Sequence of chain 11.A:
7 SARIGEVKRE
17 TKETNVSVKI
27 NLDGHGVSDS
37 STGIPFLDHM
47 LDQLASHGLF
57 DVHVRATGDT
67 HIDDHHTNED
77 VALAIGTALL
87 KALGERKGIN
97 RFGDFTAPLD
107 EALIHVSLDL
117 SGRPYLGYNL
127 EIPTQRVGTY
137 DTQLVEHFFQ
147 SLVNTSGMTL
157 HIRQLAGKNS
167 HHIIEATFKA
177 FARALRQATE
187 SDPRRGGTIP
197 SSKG

This small molecule binds to this protein.
Small molecule (SMILES): O=P(O)(O)C[C@@H](O)Cn1cncn1

Sequence of chain 10.A:
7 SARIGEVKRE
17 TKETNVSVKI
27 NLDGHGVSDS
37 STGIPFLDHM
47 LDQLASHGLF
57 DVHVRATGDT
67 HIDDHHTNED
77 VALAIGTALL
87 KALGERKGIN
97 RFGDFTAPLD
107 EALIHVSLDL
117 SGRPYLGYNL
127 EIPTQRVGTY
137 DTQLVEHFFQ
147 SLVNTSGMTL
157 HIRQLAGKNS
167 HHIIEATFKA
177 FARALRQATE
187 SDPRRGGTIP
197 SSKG

Binding-site contacts:
Ligand atom O13 contacts residue 5LD1 of chain 11.E at 0.7 Å (h-bond).
Ligand atom O12 contacts residue SER197 of chain 11.A at 2.6 Å (h-bond).
Ligand atom C5 contacts residue 5LD1 of chain 11.E at 0.3 Å.
Ligand atom C3 contacts residue MN1 of chain 11.C at 3.2 Å.
Ligand atom O12 contacts residue 5LD1 of chain 11.E at 0.3 Å (h-bond).
Ligand atom O10 contacts residue ARG97 of chain 11.A at 2.8 Å (salt-bridge).
Ligand atom O11 contacts residue LYS199 of chain 11.A at 2.6 Å (salt-bridge).
Ligand atom N4 contacts residue HIS168 of chain 10.A at 3.3 Å (h-bond).
Ligand atom C5 contacts residue HIS71 of chain 3.A at 3.1 Å.
Ligand atom O10 contacts residue LYS175 of chain 10.A at 2.8 Å (salt-bridge).
Ligand atom N1 contacts residue 5LD1 of chain 11.E at 0.4 Å (h-bond).
Ligand atom C8 contacts residue 5LD1 of chain 11.E at 0.3 Å.
Ligand atom O13 contacts residue GLU19 of chain 3.A at 2.7 Å (salt-bridge).
Ligand atom N1 contacts residue HIS72 of chain 3.A at 3.3 Å (h-bond).
Ligand atom O13 contacts residue MN1 of chain 11.B at 2.4 Å.
Ligand atom N1 contacts residue MN1 of chain 11.B at 2.2 Å.
Ligand atom C5 contacts residue MN1 of chain 11.C at 3.2 Å.
Ligand atom N4 contacts residue GLU75 of chain 3.A at 3.1 Å (salt-bridge).
Ligand atom O10 contacts residue 5LD1 of chain 11.E at 0.5 Å (h-bond).
Ligand atom C6 contacts residue 5LD1 of chain 11.E at 1.4 Å.
Ligand atom N4 contacts residue MN1 of chain 11.C at 2.2 Å.
Ligand atom N2 contacts residue 5LD1 of chain 11.E at 0.8 Å (h-bond).
Ligand atom O13 contacts residue GLU171 of chain 10.A at 3.4 Å (salt-bridge).
Ligand atom N1 contacts residue HIS167 of chain 10.A at 3.1 Å (h-bond).
Ligand atom C5 contacts residue HIS167 of chain 10.A at 3.3 Å.
Ligand atom C7 contacts residue 5LD1 of chain 11.E at 0.5 Å.
Ligand atom O10 contacts residue ARG119 of chain 11.A at 3.0 Å (salt-bridge).
Ligand atom C5 contacts residue MN1 of chain 11.B at 3.3 Å.
Ligand atom N1 contacts residue GLU171 of chain 10.A at 3.1 Å (salt-bridge).
Ligand atom O13 contacts residue HIS72 of chain 3.A at 3.2 Å (h-bond).
Ligand atom O11 contacts residue 5LD1 of chain 11.E at 0.1 Å (h-bond).
Ligand atom N4 contacts residue HIS71 of chain 3.A at 3.0 Å (h-bond).
Ligand atom O12 contacts residue ARG97 of chain 11.A at 2.8 Å (salt-bridge).
Ligand atom C6 contacts residue GLU171 of chain 10.A at 3.2 Å.
Ligand atom O11 contacts residue ARG119 of chain 11.A at 2.9 Å (salt-bridge).
Ligand atom N4 contacts residue 5LD1 of chain 11.E at 0.1 Å (h-bond).
Ligand atom N2 contacts residue MN1 of chain 11.B at 3.3 Å.
Ligand atom C3 contacts residue 5LD1 of chain 11.E at 0.6 Å.
Ligand atom P9 contacts residue 5LD1 of chain 11.E at 0.2 Å.
Ligand atom C7 contacts residue GLU19 of chain 3.A at 3.4 Å.

Sequence of chain 3.A:
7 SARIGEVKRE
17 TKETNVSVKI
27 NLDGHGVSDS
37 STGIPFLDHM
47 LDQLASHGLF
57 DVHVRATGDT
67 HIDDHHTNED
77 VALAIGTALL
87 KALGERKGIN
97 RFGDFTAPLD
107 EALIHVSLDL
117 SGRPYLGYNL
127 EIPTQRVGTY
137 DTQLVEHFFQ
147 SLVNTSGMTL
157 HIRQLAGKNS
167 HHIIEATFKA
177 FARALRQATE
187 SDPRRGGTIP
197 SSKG